Binding-site contacts:
Ligand atom OAE contacts residue SER31 of chain 1.I at 4.0 Å.
Ligand atom NAC contacts residue THR33 of chain 1.I at 4.2 Å.
Ligand atom CAD contacts residue SER35 of chain 1.I at 3.6 Å.
Ligand atom CAD contacts residue THR33 of chain 1.I at 3.5 Å.
Ligand atom OAE contacts residue SER35 of chain 1.I at 4.4 Å.
Ligand atom OAE contacts residue SER71 of chain 1.I at 4.3 Å.
Ligand atom CAD contacts residue TYR34 of chain 1.I at 3.5 Å (hydrophobic).
Ligand atom NAC contacts residue SER31 of chain 1.I at 4.2 Å.
Ligand atom CAB contacts residue SER32 of chain 1.I at 3.4 Å.
Ligand atom CAD contacts residue SER31 of chain 1.I at 3.8 Å.
Ligand atom CAB contacts residue SER31 of chain 1.I at 4.2 Å.
Ligand atom NAC contacts residue SER35 of chain 1.I at 4.4 Å.
Ligand atom CAB contacts residue THR33 of chain 1.I at 4.0 Å.

Sequence of chain 1.I:
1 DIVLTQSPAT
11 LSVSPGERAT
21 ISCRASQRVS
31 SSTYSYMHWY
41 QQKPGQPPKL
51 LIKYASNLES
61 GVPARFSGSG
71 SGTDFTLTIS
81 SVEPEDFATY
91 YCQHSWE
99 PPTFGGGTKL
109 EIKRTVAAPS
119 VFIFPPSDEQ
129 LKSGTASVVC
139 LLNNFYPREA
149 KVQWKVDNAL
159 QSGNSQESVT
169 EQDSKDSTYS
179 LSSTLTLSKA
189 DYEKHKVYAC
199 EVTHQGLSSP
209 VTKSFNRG

A protein and the small-molecule ligand that binds it are described below.
Small molecule (SMILES): C[N+](C)(C)[O-]